Sequence of chain 1.A:
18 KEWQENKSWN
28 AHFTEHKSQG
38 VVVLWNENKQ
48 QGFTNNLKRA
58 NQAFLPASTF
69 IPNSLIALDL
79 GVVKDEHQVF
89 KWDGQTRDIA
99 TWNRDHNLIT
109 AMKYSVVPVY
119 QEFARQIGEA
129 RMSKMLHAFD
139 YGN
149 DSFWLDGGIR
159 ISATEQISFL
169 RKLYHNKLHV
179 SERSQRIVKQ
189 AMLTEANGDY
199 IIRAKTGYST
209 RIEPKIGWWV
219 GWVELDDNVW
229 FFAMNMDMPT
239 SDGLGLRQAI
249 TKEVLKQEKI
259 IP

A protein and the small-molecule ligand that binds it are described below.
Small molecule (SMILES): CCCCO

Binding-site contacts:
Ligand atom C1 contacts residue HIS173 of chain 1.A at 4.4 Å.
Ligand atom C3 contacts residue ARG169 of chain 1.A at 4.1 Å.
Ligand atom OH contacts residue ARG169 of chain 1.A at 3.6 Å.
Ligand atom C3 contacts residue HIS173 of chain 1.A at 3.5 Å.
Ligand atom C4 contacts residue LYS170 of chain 1.A at 4.2 Å.
Ligand atom OH contacts residue LYS170 of chain 1.A at 4.3 Å.
Ligand atom C4 contacts residue LYS175 of chain 1.A at 4.3 Å.
Ligand atom C2 contacts residue HIS173 of chain 1.A at 4.1 Å.
Ligand atom C4 contacts residue ARG169 of chain 1.A at 4.3 Å.
Ligand atom C1 contacts residue ARG169 of chain 1.A at 3.9 Å.